The protein below binds the small molecule below.
Small molecule (SMILES): O=c1ccn([C@@H]2O[C@H](CO[P](=O)(O)O[C@H]3[C@@H](O)[C@H](n4ccc(=O)[nH]c4=O)O[C@@H]3CO[P](=O)(O)O[C@H]3[C@@H](O)[C@H](n4ccc(=O)[nH]c4=O)O[C@@H]3CO[P](=O)(O)O[C@H]3[C@@H](O)[C@H](n4ccc(=O)[nH]c4=O)O[C@@H]3COP(=O)=O)[C@@H](O)[C@H]2O)c(=O)[nH]1

Sequence of chain 50.A:
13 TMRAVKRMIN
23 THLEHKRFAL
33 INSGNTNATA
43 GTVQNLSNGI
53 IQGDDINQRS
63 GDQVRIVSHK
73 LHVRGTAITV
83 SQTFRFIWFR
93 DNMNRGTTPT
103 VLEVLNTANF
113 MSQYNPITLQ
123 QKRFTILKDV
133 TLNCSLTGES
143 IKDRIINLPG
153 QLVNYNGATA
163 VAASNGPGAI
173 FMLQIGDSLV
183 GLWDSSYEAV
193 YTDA

Binding-site contacts:
Ligand atom C2 contacts residue A3 of chain 50.B at 3.5 Å.
Ligand atom OP2 contacts residue ARG15 of chain 50.A at 2.5 Å.
Ligand atom C6 contacts residue ARG19 of chain 50.A at 2.7 Å.
Ligand atom C4 contacts residue A3 of chain 50.B at 3.6 Å.
Ligand atom C5' contacts residue ARG19 of chain 50.A at 3.2 Å.
Ligand atom P contacts residue ARG19 of chain 50.A at 2.8 Å.
Ligand atom O4 contacts residue A1 of chain 50.B at 3.0 Å (h-bond).
Ligand atom C4 contacts residue A1 of chain 50.B at 3.4 Å.
Ligand atom OP2 contacts residue ARG19 of chain 50.A at 2.1 Å (salt-bridge).
Ligand atom O5' contacts residue ARG19 of chain 50.A at 2.1 Å (salt-bridge).
Ligand atom C3' contacts residue ARG15 of chain 50.A at 3.8 Å.
Ligand atom P contacts residue ARG15 of chain 50.A at 3.1 Å.
Ligand atom O2 contacts residue A2 of chain 50.B at 3.7 Å.
Ligand atom OP2 contacts residue ALA16 of chain 50.A at 4.1 Å.
Ligand atom N3 contacts residue A2 of chain 50.B at 3.7 Å.
Ligand atom O3' contacts residue ARG15 of chain 50.A at 3.1 Å (salt-bridge).
Ligand atom N3 contacts residue A3 of chain 50.B at 2.8 Å (h-bond).
Ligand atom C1' contacts residue ARG19 of chain 50.A at 4.3 Å.
Ligand atom OP1 contacts residue ARG19 of chain 50.A at 4.1 Å.
Ligand atom N3 contacts residue A1 of chain 50.B at 2.7 Å (h-bond).
Ligand atom C5 contacts residue ARG19 of chain 50.A at 2.9 Å.
Ligand atom C2 contacts residue A2 of chain 50.B at 3.9 Å.
Ligand atom C5' contacts residue ARG15 of chain 50.A at 2.5 Å.
Ligand atom C2 contacts residue A1 of chain 50.B at 3.1 Å.
Ligand atom C4' contacts residue ARG19 of chain 50.A at 3.7 Å.
Ligand atom C2' contacts residue ARG19 of chain 50.A at 3.6 Å.
Ligand atom N1 contacts residue ARG19 of chain 50.A at 3.9 Å.
Ligand atom OP1 contacts residue ARG15 of chain 50.A at 2.5 Å.
Ligand atom OP1 contacts residue MET14 of chain 50.A at 3.8 Å.
Ligand atom O2 contacts residue A1 of chain 50.B at 2.7 Å (h-bond).
Ligand atom C4 contacts residue ARG19 of chain 50.A at 3.9 Å.
Ligand atom O2 contacts residue A3 of chain 50.B at 3.2 Å.
Ligand atom O4' contacts residue ARG19 of chain 50.A at 3.9 Å.
Ligand atom OP1 contacts residue LYS18 of chain 50.A at 3.7 Å.
Ligand atom N1 contacts residue A3 of chain 50.B at 4.3 Å.
Ligand atom C3' contacts residue ARG19 of chain 50.A at 3.4 Å.
Ligand atom O5' contacts residue ARG15 of chain 50.A at 3.6 Å.
Ligand atom O4 contacts residue A3 of chain 50.B at 2.8 Å (h-bond).
Ligand atom O3' contacts residue ARG19 of chain 50.A at 3.6 Å (salt-bridge).
Ligand atom C4' contacts residue ARG15 of chain 50.A at 3.3 Å.